Binding-site contacts:
Ligand atom C32 contacts residue THR37 of chain 1.A at 3.7 Å.
Ligand atom C9 contacts residue GLY339 of chain 1.A at 3.0 Å.
Ligand atom O22 contacts residue SER340 of chain 1.A at 3.5 Å (h-bond).
Ligand atom C4 contacts residue ARG342 of chain 1.A at 3.6 Å.
Ligand atom N3 contacts residue GLY339 of chain 1.A at 3.5 Å (h-bond).
Ligand atom C34 contacts residue THR37 of chain 1.A at 3.6 Å.
Ligand atom N5 contacts residue GLY339 of chain 1.A at 3.0 Å (h-bond).
Ligand atom C6 contacts residue ARG342 of chain 1.A at 3.4 Å.
Ligand atom C2 contacts residue ILE343 of chain 1.A at 3.7 Å (hydrophobic).
Ligand atom C33 contacts residue THR37 of chain 1.A at 3.2 Å.
Ligand atom C8 contacts residue ARG272 of chain 1.A at 3.7 Å.
Ligand atom C14 contacts residue ARG272 of chain 1.A at 3.8 Å.
Ligand atom N11 contacts residue ARG342 of chain 1.A at 3.4 Å (salt-bridge).
Ligand atom C2 contacts residue SER275 of chain 1.A at 3.2 Å.
Ligand atom N1 contacts residue ARG272 of chain 1.A at 3.8 Å.
Ligand atom O26 contacts residue GLU268 of chain 1.A at 2.6 Å (salt-bridge).
Ligand atom O26 contacts residue LYS271 of chain 1.A at 2.8 Å (salt-bridge).
Ligand atom N1 contacts residue SER275 of chain 1.A at 2.6 Å (h-bond).
Ligand atom C30 contacts residue TYR15 of chain 1.A at 3.8 Å (hydrophobic).
Ligand atom C24 contacts residue GLU268 of chain 1.A at 3.5 Å.
Ligand atom C23 contacts residue GLY202 of chain 1.A at 3.7 Å.
Ligand atom CL21 contacts residue ARG272 of chain 1.A at 3.6 Å.
Ligand atom C35 contacts residue TYR15 of chain 1.A at 3.7 Å (hydrophobic).
Ligand atom N1 contacts residue ARG342 of chain 1.A at 3.8 Å.
Ligand atom N7 contacts residue ARG342 of chain 1.A at 3.2 Å (salt-bridge).
Ligand atom C8 contacts residue ARG342 of chain 1.A at 3.7 Å.
Ligand atom O22 contacts residue GLY339 of chain 1.A at 3.1 Å.
Ligand atom C21 contacts residue GLY339 of chain 1.A at 3.5 Å.
Ligand atom N3 contacts residue LYS271 of chain 1.A at 3.5 Å.
Ligand atom O27 contacts residue LYS271 of chain 1.A at 3.5 Å (salt-bridge).
Ligand atom O27 contacts residue GLY202 of chain 1.A at 3.7 Å.
Ligand atom C12 contacts residue ARG342 of chain 1.A at 2.9 Å.
Ligand atom C6 contacts residue GLY339 of chain 1.A at 3.3 Å.
Ligand atom C4 contacts residue SER275 of chain 1.A at 3.6 Å.
Ligand atom N10 contacts residue ARG342 of chain 1.A at 3.1 Å.
Ligand atom C15 contacts residue ARG272 of chain 1.A at 3.7 Å.
Ligand atom C12 contacts residue ASP366 of chain 1.A at 3.2 Å.
Ligand atom C8 contacts residue GLY339 of chain 1.A at 3.3 Å.
Ligand atom N7 contacts residue GLY339 of chain 1.A at 3.5 Å (h-bond).
Ligand atom C36 contacts residue TYR15 of chain 1.A at 3.5 Å (hydrophobic).

This protein binds this small molecule.
Small molecule (SMILES): N#Cc1ccc(COC[C@H]2O[C@@H](n3c(NCc4ccc(Cl)c(Cl)c4)nc4c(N)ncnc43)[C@H](O)[C@@H]2O)cc1

Sequence of chain 1.A:
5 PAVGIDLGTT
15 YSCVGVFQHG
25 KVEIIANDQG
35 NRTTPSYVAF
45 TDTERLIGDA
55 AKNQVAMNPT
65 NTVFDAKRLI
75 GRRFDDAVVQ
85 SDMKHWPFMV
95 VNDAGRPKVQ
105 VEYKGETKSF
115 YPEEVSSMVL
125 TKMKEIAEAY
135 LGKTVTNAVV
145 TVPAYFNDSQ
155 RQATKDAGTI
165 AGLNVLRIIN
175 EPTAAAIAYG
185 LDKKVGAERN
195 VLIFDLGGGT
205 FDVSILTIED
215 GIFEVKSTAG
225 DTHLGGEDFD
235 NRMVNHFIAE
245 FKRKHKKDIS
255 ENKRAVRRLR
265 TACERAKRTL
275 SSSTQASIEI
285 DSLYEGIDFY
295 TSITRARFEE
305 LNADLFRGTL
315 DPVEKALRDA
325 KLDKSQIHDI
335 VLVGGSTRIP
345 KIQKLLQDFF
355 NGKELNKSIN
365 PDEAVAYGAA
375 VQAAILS